This protein binds this small molecule.
Small molecule (SMILES): CCOc1cc2ncc(C#N)c(Nc3ccc(Oc4ccn5ncnc5c4)c(C)c3)c2cc1NC(=O)/C=C/CN(C)C

Sequence of chain 1.C:
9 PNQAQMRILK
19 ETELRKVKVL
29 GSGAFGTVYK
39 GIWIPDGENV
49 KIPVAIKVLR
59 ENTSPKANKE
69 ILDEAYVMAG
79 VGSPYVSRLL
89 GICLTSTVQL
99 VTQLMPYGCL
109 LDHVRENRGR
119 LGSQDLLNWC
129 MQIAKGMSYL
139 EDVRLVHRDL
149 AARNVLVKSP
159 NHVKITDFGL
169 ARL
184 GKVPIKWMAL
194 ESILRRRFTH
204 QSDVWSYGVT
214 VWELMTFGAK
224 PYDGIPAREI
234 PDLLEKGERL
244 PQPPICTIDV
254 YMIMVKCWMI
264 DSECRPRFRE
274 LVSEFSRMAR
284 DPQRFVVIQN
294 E

Binding-site contacts:
Ligand atom C07 contacts residue LEU154 of chain 1.C at 3.6 Å (hydrophobic).
Ligand atom C04 contacts residue GLY106 of chain 1.C at 3.3 Å.
Ligand atom N21 contacts residue GLU72 of chain 1.C at 3.4 Å (salt-bridge).
Ligand atom C40 contacts residue ASP110 of chain 1.C at 3.5 Å.
Ligand atom C22 contacts residue ASP165 of chain 1.C at 3.6 Å.
Ligand atom C12 contacts residue THR164 of chain 1.C at 3.2 Å.
Ligand atom C23 contacts residue ASP165 of chain 1.C at 3.2 Å.
Ligand atom C19 contacts residue MET76 of chain 1.C at 3.6 Å (hydrophobic).
Ligand atom C27 contacts residue LEU154 of chain 1.C at 3.5 Å (hydrophobic).
Ligand atom N20 contacts residue GLU72 of chain 1.C at 2.8 Å (salt-bridge).
Ligand atom C30 contacts residue MET103 of chain 1.C at 3.1 Å (hydrophobic).
Ligand atom C36 contacts residue CYS107 of chain 1.C at 2.8 Å (hydrophobic).
Ligand atom N29 contacts residue THR100 of chain 1.C at 3.0 Å (h-bond).
Ligand atom C05 contacts residue LEU28 of chain 1.C at 3.6 Å (hydrophobic).
Ligand atom C30 contacts residue ALA53 of chain 1.C at 3.6 Å (hydrophobic).
Ligand atom C11 contacts residue THR164 of chain 1.C at 3.0 Å.
Ligand atom O42 contacts residue CYS107 of chain 1.C at 3.1 Å (h-bond).
Ligand atom C05 contacts residue MET103 of chain 1.C at 3.2 Å (hydrophobic).
Ligand atom N09 contacts residue LEU154 of chain 1.C at 3.5 Å.
Ligand atom C25 contacts residue THR100 of chain 1.C at 3.5 Å.
Ligand atom N39 contacts residue ASP110 of chain 1.C at 3.3 Å.
Ligand atom O03 contacts residue GLY106 of chain 1.C at 3.2 Å.
Ligand atom C28 contacts residue LEU154 of chain 1.C at 3.4 Å (hydrophobic).
Ligand atom C22 contacts residue GLU72 of chain 1.C at 3.4 Å.
Ligand atom C25 contacts residue LYS55 of chain 1.C at 3.6 Å.
Ligand atom C12 contacts residue ASP165 of chain 1.C at 3.5 Å.
Ligand atom C35 contacts residue CYS107 of chain 1.C at 3.1 Å (hydrophobic).
Ligand atom N31 contacts residue MET103 of chain 1.C at 3.0 Å (h-bond).
Ligand atom C19 contacts residue SER85 of chain 1.C at 3.2 Å.
Ligand atom C27 contacts residue ALA53 of chain 1.C at 3.5 Å (hydrophobic).
Ligand atom C04 contacts residue LEU28 of chain 1.C at 3.6 Å (hydrophobic).
Ligand atom C38 contacts residue CYS107 of chain 1.C at 2.9 Å (hydrophobic).
Ligand atom C08 contacts residue LEU154 of chain 1.C at 3.5 Å (hydrophobic).
Ligand atom C28 contacts residue ALA53 of chain 1.C at 3.6 Å (hydrophobic).
Ligand atom C06 contacts residue MET103 of chain 1.C at 3.6 Å (hydrophobic).
Ligand atom N18 contacts residue SER85 of chain 1.C at 2.9 Å (h-bond).
Ligand atom N31 contacts residue LEU102 of chain 1.C at 3.2 Å.
Ligand atom N20 contacts residue MET76 of chain 1.C at 3.5 Å.
Ligand atom O14 contacts residue LYS55 of chain 1.C at 3.1 Å.
Ligand atom C37 contacts residue CYS107 of chain 1.C at 1.6 Å (hydrophobic).